Binding-site contacts:
Ligand atom C5 contacts residue ASN272 of chain 1.C at 4.1 Å.
Ligand atom C9 contacts residue LEU67 of chain 1.C at 4.1 Å (hydrophobic).
Ligand atom C1 contacts residue LYS68 of chain 1.C at 3.6 Å.
Ligand atom O1A contacts residue LYS68 of chain 1.C at 2.8 Å.
Ligand atom C11 contacts residue PHE65 of chain 1.C at 3.4 Å (hydrophobic).
Ligand atom C10 contacts residue GLN278 of chain 1.C at 4.0 Å.
Ligand atom C9 contacts residue LYS68 of chain 1.C at 3.8 Å.
Ligand atom O8 contacts residue GLN278 of chain 1.C at 3.4 Å (h-bond).
Ligand atom O1B contacts residue LYS68 of chain 1.C at 3.9 Å.
Ligand atom C10 contacts residue PHE75 of chain 1.D at 4.1 Å (hydrophobic).
Ligand atom C11 contacts residue PHE270 of chain 1.C at 3.8 Å (hydrophobic).
Ligand atom C8 contacts residue GLN278 of chain 1.C at 3.6 Å.
Ligand atom O8 contacts residue ASN272 of chain 1.C at 3.4 Å (h-bond).
Ligand atom O1A contacts residue THR276 of chain 1.C at 2.3 Å (h-bond).
Ligand atom C10 contacts residue ASN272 of chain 1.C at 3.9 Å.
Ligand atom O10 contacts residue PHE75 of chain 1.D at 3.8 Å.
Ligand atom C1 contacts residue SER274 of chain 1.C at 4.1 Å.
Ligand atom C6 contacts residue LYS68 of chain 1.C at 4.2 Å.
Ligand atom C1 contacts residue THR276 of chain 1.C at 3.2 Å.
Ligand atom N5 contacts residue GLN278 of chain 1.C at 3.7 Å.
Ligand atom O1B contacts residue SER274 of chain 1.C at 2.9 Å (h-bond).
Ligand atom C6 contacts residue ASN272 of chain 1.C at 3.7 Å.
Ligand atom O9 contacts residue GLN278 of chain 1.C at 3.9 Å.
Ligand atom O8 contacts residue LYS68 of chain 1.C at 3.4 Å.
Ligand atom C1 contacts residue ASN272 of chain 1.C at 4.1 Å.
Ligand atom C11 contacts residue GLN278 of chain 1.C at 3.5 Å.
Ligand atom O9 contacts residue LEU67 of chain 1.C at 3.4 Å.
Ligand atom C7 contacts residue GLN278 of chain 1.C at 3.8 Å.
Ligand atom O9 contacts residue LYS68 of chain 1.C at 2.9 Å (salt-bridge).
Ligand atom O7 contacts residue LEU62 of chain 1.C at 4.0 Å.
Ligand atom C11 contacts residue SER274 of chain 1.C at 4.1 Å.
Ligand atom C9 contacts residue GLN278 of chain 1.C at 3.1 Å.
Ligand atom O1A contacts residue ASN272 of chain 1.C at 3.6 Å (h-bond).
Ligand atom C11 contacts residue HIS138 of chain 1.B at 3.1 Å.
Ligand atom O1B contacts residue THR276 of chain 1.C at 3.5 Å (h-bond).
Ligand atom C11 contacts residue PHE75 of chain 1.D at 3.3 Å (hydrophobic).
Ligand atom N5 contacts residue ASN272 of chain 1.C at 3.2 Å (h-bond).
Ligand atom O8 contacts residue THR276 of chain 1.C at 3.6 Å.
Ligand atom C11 contacts residue ASN272 of chain 1.C at 3.6 Å.
Ligand atom C11 contacts residue THR276 of chain 1.C at 3.3 Å.

This protein binds this small molecule.
Small molecule (SMILES): CC(=O)N[C@H]1[C@H]([C@H](O)[C@H](O)CO)O[C@@](O[C@H](CO)[C@@H](O)[C@@H]2O[C@@H](C(=O)O)C[C@H](O)[C@H]2NC(C)=O)(C(=O)O)C[C@@H]1O

Sequence of chain 1.C:
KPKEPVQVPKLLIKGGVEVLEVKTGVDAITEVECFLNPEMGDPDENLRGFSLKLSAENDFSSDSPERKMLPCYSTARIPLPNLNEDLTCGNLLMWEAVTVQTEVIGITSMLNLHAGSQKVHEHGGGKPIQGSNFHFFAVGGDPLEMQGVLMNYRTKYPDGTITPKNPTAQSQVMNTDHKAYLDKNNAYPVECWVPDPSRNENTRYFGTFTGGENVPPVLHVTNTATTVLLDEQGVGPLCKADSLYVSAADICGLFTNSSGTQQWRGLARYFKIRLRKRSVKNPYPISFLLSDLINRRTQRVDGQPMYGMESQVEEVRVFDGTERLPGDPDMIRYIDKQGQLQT

Sequence of chain 1.D:
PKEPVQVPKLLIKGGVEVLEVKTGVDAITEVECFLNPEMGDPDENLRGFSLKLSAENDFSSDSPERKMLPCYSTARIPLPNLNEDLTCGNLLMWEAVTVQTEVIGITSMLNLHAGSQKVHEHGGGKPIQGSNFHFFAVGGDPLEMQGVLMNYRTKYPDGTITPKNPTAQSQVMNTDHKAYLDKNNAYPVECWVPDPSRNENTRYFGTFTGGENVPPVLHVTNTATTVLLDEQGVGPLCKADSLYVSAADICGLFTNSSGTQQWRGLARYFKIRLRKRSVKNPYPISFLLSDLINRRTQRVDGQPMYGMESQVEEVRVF

Sequence of chain 1.B:
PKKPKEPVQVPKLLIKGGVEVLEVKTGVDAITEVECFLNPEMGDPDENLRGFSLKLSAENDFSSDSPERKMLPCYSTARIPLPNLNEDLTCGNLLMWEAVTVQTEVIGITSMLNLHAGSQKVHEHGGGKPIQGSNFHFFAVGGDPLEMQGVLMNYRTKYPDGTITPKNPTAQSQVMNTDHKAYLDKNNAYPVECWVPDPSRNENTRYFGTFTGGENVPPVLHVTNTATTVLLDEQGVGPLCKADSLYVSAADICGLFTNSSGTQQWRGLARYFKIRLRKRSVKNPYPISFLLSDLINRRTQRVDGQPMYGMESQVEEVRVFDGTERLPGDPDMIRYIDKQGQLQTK